Binding-site contacts:
Ligand atom O1 contacts residue HIS53 of chain 2.B at 3.7 Å.
Ligand atom C5 contacts residue LEU90 of chain 2.B at 3.5 Å (hydrophobic).
Ligand atom C3 contacts residue ILE85 of chain 2.B at 4.4 Å (hydrophobic).
Ligand atom C5 contacts residue VAL93 of chain 2.B at 3.9 Å (hydrophobic).
Ligand atom C5 contacts residue ILE159 of chain 2.B at 3.8 Å (hydrophobic).
Ligand atom C8 contacts residue HIS131 of chain 2.B at 3.6 Å.
Ligand atom O2 contacts residue PHE48 of chain 2.B at 3.4 Å.
Ligand atom C3 contacts residue LEU90 of chain 2.B at 4.3 Å (hydrophobic).
Ligand atom C2 contacts residue HIS154 of chain 2.B at 4.3 Å.
Ligand atom C3 contacts residue ILE159 of chain 2.B at 3.9 Å (hydrophobic).
Ligand atom C8 contacts residue PHE48 of chain 2.B at 4.4 Å (hydrophobic).
Ligand atom C4 contacts residue LEU90 of chain 2.B at 4.0 Å (hydrophobic).
Ligand atom O2 contacts residue HIS131 of chain 2.B at 2.9 Å (h-bond).
Ligand atom C3 contacts residue PHE87 of chain 2.B at 4.0 Å (hydrophobic).
Ligand atom C3 contacts residue PRO153 of chain 2.B at 4.3 Å (hydrophobic).
Ligand atom C2 contacts residue GLU253 of chain 2.B at 4.0 Å.
Ligand atom C6 contacts residue ILE159 of chain 2.B at 4.0 Å (hydrophobic).
Ligand atom C4 contacts residue PHE87 of chain 2.B at 3.9 Å (hydrophobic).
Ligand atom C8 contacts residue HIS53 of chain 2.B at 3.8 Å.
Ligand atom C7 contacts residue THR102 of chain 2.B at 4.0 Å.
Ligand atom O2 contacts residue ILE85 of chain 2.B at 4.1 Å.
Ligand atom O1 contacts residue HIS131 of chain 2.B at 3.2 Å.
Ligand atom O3 contacts residue ILE85 of chain 2.B at 4.1 Å.
Ligand atom C6 contacts residue VAL93 of chain 2.B at 3.9 Å (hydrophobic).
Ligand atom C8 contacts residue LEU90 of chain 2.B at 4.5 Å (hydrophobic).
Ligand atom O3 contacts residue PRO153 of chain 2.B at 3.1 Å.
Ligand atom C1 contacts residue LEU90 of chain 2.B at 3.4 Å (hydrophobic).
Ligand atom O2 contacts residue LEU90 of chain 2.B at 4.0 Å.
Ligand atom C7 contacts residue LEU90 of chain 2.B at 4.0 Å (hydrophobic).
Ligand atom O2 contacts residue HIS53 of chain 2.B at 3.8 Å.
Ligand atom C6 contacts residue GLU253 of chain 2.B at 4.4 Å.
Ligand atom C2 contacts residue ILE159 of chain 2.B at 4.2 Å (hydrophobic).
Ligand atom C7 contacts residue HIS53 of chain 2.B at 4.4 Å.
Ligand atom C6 contacts residue LEU90 of chain 2.B at 3.6 Å (hydrophobic).
Ligand atom O1 contacts residue ASP163 of chain 2.B at 3.8 Å.
Ligand atom C4 contacts residue ILE159 of chain 2.B at 3.5 Å (hydrophobic).
Ligand atom C2 contacts residue LEU90 of chain 2.B at 4.5 Å (hydrophobic).
Ligand atom C6 contacts residue TRP99 of chain 2.B at 3.6 Å (hydrophobic).
Ligand atom O3 contacts residue PHE87 of chain 2.B at 3.3 Å.

This protein binds this small molecule.
Small molecule (SMILES): O=C(O)C[C@H]1CCCC(=O)C1

Sequence of chain 2.B:
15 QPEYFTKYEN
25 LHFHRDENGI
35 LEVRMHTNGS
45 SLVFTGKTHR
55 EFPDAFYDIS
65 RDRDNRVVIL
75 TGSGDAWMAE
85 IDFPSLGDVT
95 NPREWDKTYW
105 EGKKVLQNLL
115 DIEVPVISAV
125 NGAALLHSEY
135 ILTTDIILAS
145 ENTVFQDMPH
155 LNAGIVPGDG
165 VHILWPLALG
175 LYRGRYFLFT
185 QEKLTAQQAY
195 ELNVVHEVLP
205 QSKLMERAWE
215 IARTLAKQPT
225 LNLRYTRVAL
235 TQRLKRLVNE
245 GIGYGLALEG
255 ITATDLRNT